Binding-site contacts:
Ligand atom C6 contacts residue SER644 of chain 1.A at 3.8 Å.
Ligand atom C1 contacts residue SER644 of chain 1.A at 4.0 Å.
Ligand atom C3 contacts residue ALA57 of chain 1.A at 3.7 Å (hydrophobic).
Ligand atom C1 contacts residue ALA57 of chain 1.A at 4.1 Å (hydrophobic).
Ligand atom C5 contacts residue ALA57 of chain 1.A at 4.4 Å (hydrophobic).
Ligand atom O6 contacts residue SER644 of chain 1.A at 4.4 Å.
Ligand atom C1 contacts residue ASN642 of chain 1.A at 1.4 Å.
Ligand atom O3 contacts residue ASN56 of chain 1.A at 4.1 Å.
Ligand atom C2 contacts residue ASN642 of chain 1.A at 2.5 Å.
Ligand atom O4 contacts residue ASN56 of chain 1.A at 3.9 Å.
Ligand atom C8 contacts residue ASN642 of chain 1.A at 4.4 Å.
Ligand atom O7 contacts residue ASN642 of chain 1.A at 3.2 Å (h-bond).
Ligand atom C3 contacts residue ASN56 of chain 1.A at 4.0 Å.
Ligand atom C5 contacts residue SER644 of chain 1.A at 3.7 Å.
Ligand atom C6 contacts residue GLY646 of chain 1.A at 4.0 Å.
Ligand atom C5 contacts residue ASN642 of chain 1.A at 3.6 Å.
Ligand atom O3 contacts residue ALA57 of chain 1.A at 4.2 Å.
Ligand atom C8 contacts residue PHE60 of chain 1.A at 4.5 Å (hydrophobic).
Ligand atom C8 contacts residue ALA57 of chain 1.A at 3.6 Å (hydrophobic).
Ligand atom C8 contacts residue THR58 of chain 1.A at 3.4 Å.
Ligand atom O5 contacts residue ASN642 of chain 1.A at 2.3 Å (h-bond).
Ligand atom N2 contacts residue ASN642 of chain 1.A at 2.9 Å (h-bond).
Ligand atom C4 contacts residue ASN642 of chain 1.A at 4.2 Å.
Ligand atom C3 contacts residue ASN642 of chain 1.A at 3.8 Å.
Ligand atom N2 contacts residue THR58 of chain 1.A at 4.2 Å.
Ligand atom N2 contacts residue ALA57 of chain 1.A at 2.9 Å (h-bond).
Ligand atom O3 contacts residue THR58 of chain 1.A at 4.3 Å.
Ligand atom O5 contacts residue SER644 of chain 1.A at 3.7 Å.
Ligand atom C7 contacts residue ALA57 of chain 1.A at 3.7 Å (hydrophobic).
Ligand atom C7 contacts residue ASN642 of chain 1.A at 3.2 Å.
Ligand atom C2 contacts residue ALA57 of chain 1.A at 3.7 Å (hydrophobic).

Sequence of chain 1.A:
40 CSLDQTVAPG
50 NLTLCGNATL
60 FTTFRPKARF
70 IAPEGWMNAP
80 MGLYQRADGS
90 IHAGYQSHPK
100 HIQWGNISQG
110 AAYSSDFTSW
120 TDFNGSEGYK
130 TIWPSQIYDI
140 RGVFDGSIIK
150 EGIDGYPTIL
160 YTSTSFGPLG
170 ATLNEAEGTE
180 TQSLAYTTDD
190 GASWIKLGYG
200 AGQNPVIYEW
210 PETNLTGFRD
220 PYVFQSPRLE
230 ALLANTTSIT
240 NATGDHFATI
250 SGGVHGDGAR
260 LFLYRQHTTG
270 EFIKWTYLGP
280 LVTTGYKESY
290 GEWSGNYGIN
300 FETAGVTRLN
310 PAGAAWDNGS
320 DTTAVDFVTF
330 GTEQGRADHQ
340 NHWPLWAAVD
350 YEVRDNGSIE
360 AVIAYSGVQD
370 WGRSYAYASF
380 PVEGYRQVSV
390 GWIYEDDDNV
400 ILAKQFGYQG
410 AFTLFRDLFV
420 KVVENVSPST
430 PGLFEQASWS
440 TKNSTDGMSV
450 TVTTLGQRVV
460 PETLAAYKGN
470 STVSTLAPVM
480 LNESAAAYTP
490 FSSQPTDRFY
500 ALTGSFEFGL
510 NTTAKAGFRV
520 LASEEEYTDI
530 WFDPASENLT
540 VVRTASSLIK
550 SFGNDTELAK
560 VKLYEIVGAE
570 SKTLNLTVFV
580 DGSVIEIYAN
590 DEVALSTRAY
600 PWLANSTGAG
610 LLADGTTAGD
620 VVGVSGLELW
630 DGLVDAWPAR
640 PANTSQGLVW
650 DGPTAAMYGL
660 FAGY

A small-molecule ligand and the protein it binds are described below.
Small molecule (SMILES): CC(=O)N[C@@H]1[C@@H](O)[C@H](O)[C@@H](CO)O[C@H]1O